Binding-site contacts:
Ligand atom C5 contacts residue THR358 of chain 1.B at 4.2 Å.
Ligand atom O5 contacts residue ASN605 of chain 1.B at 4.4 Å.
Ligand atom C1 contacts residue ASN605 of chain 1.B at 4.1 Å.
Ligand atom C2 contacts residue ASN605 of chain 1.B at 3.9 Å.
Ligand atom C4 contacts residue ASP326 of chain 1.B at 4.0 Å.
Ligand atom C7 contacts residue ASN355 of chain 1.B at 3.7 Å.
Ligand atom O5 contacts residue ASN355 of chain 1.B at 2.4 Å (h-bond).
Ligand atom O6 contacts residue ASN605 of chain 1.B at 4.1 Å.
Ligand atom C2 contacts residue THR358 of chain 1.B at 3.8 Å.
Ligand atom N2 contacts residue THR358 of chain 1.B at 3.5 Å (h-bond).
Ligand atom C6 contacts residue ASP326 of chain 1.B at 3.3 Å.
Ligand atom N2 contacts residue ASN605 of chain 1.B at 4.4 Å.
Ligand atom O4 contacts residue ASP326 of chain 1.B at 4.5 Å.
Ligand atom C7 contacts residue ASN605 of chain 1.B at 4.0 Å.
Ligand atom C1 contacts residue ASP326 of chain 1.B at 4.0 Å.
Ligand atom C4 contacts residue ASN355 of chain 1.B at 4.2 Å.
Ligand atom C3 contacts residue ASN355 of chain 1.B at 3.8 Å.
Ligand atom C1 contacts residue THR358 of chain 1.B at 3.4 Å.
Ligand atom C1 contacts residue ASN355 of chain 1.B at 1.4 Å.
Ligand atom C8 contacts residue ASN355 of chain 1.B at 4.3 Å.
Ligand atom N2 contacts residue ASN355 of chain 1.B at 2.9 Å (h-bond).
Ligand atom O7 contacts residue ASN605 of chain 1.B at 3.0 Å (h-bond).
Ligand atom C8 contacts residue ASP606 of chain 1.B at 3.9 Å.
Ligand atom O6 contacts residue ASP326 of chain 1.B at 4.4 Å.
Ligand atom C3 contacts residue THR358 of chain 1.B at 3.9 Å.
Ligand atom C5 contacts residue ASN355 of chain 1.B at 3.7 Å.
Ligand atom C5 contacts residue ASP326 of chain 1.B at 4.0 Å.
Ligand atom C2 contacts residue ASN355 of chain 1.B at 2.4 Å.
Ligand atom O7 contacts residue ASN355 of chain 1.B at 4.0 Å.
Ligand atom O5 contacts residue ASP326 of chain 1.B at 4.2 Å.
Ligand atom O5 contacts residue THR358 of chain 1.B at 4.3 Å.

A protein and the small-molecule ligand that binds it are described below.
Small molecule (SMILES): CC(=O)N[C@H]1[C@H](O[C@H]2[C@H](O)[C@@H](NC(C)=O)CO[C@@H]2CO)O[C@H](CO)[C@@H](O)[C@@H]1O

Sequence of chain 1.B:
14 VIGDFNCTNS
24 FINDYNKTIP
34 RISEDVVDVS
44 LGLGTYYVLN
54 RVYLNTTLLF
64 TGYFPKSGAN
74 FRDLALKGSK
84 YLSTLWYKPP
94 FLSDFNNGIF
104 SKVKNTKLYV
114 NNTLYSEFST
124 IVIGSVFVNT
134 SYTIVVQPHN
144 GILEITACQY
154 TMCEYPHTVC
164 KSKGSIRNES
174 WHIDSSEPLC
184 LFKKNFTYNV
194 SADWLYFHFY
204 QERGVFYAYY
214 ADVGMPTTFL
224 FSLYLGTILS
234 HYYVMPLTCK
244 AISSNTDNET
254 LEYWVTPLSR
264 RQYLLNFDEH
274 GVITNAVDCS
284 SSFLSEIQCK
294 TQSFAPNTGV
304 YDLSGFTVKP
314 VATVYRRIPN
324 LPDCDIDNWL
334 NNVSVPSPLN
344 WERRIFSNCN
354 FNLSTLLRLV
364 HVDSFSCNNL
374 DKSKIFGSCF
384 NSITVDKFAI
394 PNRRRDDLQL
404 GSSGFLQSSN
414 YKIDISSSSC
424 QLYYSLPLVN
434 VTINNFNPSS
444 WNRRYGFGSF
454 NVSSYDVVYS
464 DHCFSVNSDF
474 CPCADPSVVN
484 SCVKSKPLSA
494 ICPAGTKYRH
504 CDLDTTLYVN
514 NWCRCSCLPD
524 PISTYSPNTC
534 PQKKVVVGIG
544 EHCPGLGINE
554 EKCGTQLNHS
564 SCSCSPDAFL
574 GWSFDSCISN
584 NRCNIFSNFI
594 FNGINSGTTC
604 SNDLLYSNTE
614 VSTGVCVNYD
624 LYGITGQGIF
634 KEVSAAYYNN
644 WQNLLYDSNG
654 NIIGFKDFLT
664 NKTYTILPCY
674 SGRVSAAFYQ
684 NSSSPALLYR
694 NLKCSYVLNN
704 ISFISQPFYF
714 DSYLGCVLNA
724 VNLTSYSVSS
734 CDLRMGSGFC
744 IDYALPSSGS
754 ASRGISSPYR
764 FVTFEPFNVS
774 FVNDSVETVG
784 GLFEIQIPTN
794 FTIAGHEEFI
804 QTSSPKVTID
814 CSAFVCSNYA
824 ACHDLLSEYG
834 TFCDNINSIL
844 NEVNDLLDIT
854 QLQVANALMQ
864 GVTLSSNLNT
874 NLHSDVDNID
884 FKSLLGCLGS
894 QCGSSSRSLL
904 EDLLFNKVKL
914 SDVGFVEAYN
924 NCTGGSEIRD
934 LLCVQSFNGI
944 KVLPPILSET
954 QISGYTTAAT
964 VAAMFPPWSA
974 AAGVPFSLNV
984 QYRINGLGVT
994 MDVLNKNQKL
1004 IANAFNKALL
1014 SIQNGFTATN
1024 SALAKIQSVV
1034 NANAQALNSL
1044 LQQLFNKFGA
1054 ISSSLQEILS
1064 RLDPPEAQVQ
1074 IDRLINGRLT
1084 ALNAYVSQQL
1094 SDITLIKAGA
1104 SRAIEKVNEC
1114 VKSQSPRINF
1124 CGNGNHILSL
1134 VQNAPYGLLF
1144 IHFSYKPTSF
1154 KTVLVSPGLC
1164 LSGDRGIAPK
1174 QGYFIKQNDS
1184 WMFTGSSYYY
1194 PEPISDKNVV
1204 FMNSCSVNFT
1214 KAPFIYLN